Sequence of chain 1.E:
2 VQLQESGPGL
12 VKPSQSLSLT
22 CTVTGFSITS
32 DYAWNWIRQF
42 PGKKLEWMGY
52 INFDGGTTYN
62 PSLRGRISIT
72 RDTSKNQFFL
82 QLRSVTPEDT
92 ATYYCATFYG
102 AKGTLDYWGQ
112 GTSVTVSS

Sequence of chain 1.F:
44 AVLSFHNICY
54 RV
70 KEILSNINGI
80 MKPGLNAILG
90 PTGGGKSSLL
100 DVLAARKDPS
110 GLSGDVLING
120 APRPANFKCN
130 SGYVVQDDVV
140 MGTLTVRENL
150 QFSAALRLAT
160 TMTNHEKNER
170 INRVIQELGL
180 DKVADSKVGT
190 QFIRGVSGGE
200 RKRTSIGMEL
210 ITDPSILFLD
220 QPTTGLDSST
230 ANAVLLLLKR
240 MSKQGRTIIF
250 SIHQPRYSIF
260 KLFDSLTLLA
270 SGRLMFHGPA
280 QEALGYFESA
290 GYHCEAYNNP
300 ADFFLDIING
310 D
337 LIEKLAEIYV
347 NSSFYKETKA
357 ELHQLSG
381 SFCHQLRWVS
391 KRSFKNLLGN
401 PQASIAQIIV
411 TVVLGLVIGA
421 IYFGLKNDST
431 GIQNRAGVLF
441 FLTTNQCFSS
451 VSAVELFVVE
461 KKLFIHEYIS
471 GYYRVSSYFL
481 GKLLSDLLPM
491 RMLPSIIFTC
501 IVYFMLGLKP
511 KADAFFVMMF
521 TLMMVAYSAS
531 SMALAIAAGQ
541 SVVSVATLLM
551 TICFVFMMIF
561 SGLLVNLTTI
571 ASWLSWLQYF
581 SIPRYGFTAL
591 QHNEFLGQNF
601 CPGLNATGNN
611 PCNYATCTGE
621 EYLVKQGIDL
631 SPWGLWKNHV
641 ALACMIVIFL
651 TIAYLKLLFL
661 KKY

Binding-site contacts:
Ligand atom O6 contacts residue ASN605 of chain 1.F at 4.4 Å.
Ligand atom N2 contacts residue SER31 of chain 1.E at 3.9 Å.
Ligand atom C7 contacts residue PHE54 of chain 1.E at 4.4 Å (hydrophobic).
Ligand atom C7 contacts residue SER31 of chain 1.E at 4.1 Å.
Ligand atom C2 contacts residue THR607 of chain 1.F at 4.4 Å.
Ligand atom C1 contacts residue THR607 of chain 1.F at 4.0 Å.
Ligand atom C7 contacts residue ASN605 of chain 1.F at 4.0 Å.
Ligand atom C7 contacts residue THR30 of chain 1.E at 3.5 Å.
Ligand atom O6 contacts residue GLY608 of chain 1.F at 4.4 Å.
Ligand atom C3 contacts residue ASN605 of chain 1.F at 3.8 Å.
Ligand atom O5 contacts residue SER31 of chain 1.E at 4.2 Å.
Ligand atom N2 contacts residue THR607 of chain 1.F at 4.1 Å.
Ligand atom C1 contacts residue SER31 of chain 1.E at 3.6 Å.
Ligand atom C1 contacts residue ASN605 of chain 1.F at 1.4 Å.
Ligand atom C6 contacts residue GLY608 of chain 1.F at 4.3 Å.
Ligand atom C4 contacts residue ASN605 of chain 1.F at 4.2 Å.
Ligand atom N2 contacts residue THR30 of chain 1.E at 4.3 Å.
Ligand atom N2 contacts residue ASN605 of chain 1.F at 2.9 Å (h-bond).
Ligand atom C3 contacts residue THR607 of chain 1.F at 4.4 Å.
Ligand atom C8 contacts residue PHE54 of chain 1.E at 3.7 Å (hydrophobic).
Ligand atom O7 contacts residue THR30 of chain 1.E at 2.9 Å (h-bond).
Ligand atom C2 contacts residue ASN605 of chain 1.F at 2.5 Å.
Ligand atom C8 contacts residue THR30 of chain 1.E at 4.2 Å.
Ligand atom C5 contacts residue GLY608 of chain 1.F at 4.2 Å.
Ligand atom C5 contacts residue ASN605 of chain 1.F at 3.6 Å.
Ligand atom C2 contacts residue SER31 of chain 1.E at 3.7 Å.
Ligand atom O5 contacts residue ASN605 of chain 1.F at 2.3 Å (h-bond).
Ligand atom O7 contacts residue SER31 of chain 1.E at 4.2 Å.

A small-molecule ligand and the protein it binds are described below.
Small molecule (SMILES): CC(=O)N[C@H]1[C@H](O[C@H]2[C@H](O)[C@@H](NC(C)=O)CO[C@@H]2CO)O[C@H](CO)[C@@H](O)[C@@H]1O